A protein and the small-molecule ligand that binds it are described below.
Small molecule (SMILES): O=C(O)CO[C@@H](C(=O)O)[C@@H](OCCCCCc1ccc2ccccc2c1)C(=O)NCCCCCc1ccc2ccccc2c1

Sequence of chain 1.A:
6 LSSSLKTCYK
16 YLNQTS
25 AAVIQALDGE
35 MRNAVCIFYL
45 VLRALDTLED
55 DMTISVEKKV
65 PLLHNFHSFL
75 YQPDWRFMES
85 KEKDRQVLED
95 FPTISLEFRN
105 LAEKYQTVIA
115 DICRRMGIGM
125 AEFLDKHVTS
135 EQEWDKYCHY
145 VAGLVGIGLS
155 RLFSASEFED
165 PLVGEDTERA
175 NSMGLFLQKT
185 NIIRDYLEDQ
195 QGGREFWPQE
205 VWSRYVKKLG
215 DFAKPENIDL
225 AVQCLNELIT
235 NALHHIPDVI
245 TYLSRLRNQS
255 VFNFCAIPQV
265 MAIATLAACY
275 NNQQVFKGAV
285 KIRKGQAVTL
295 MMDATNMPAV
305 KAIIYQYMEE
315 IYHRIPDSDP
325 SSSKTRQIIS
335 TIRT

Binding-site contacts:
Ligand atom O44 contacts residue GLN182 of chain 1.A at 3.1 Å (h-bond).
Ligand atom C22 contacts residue VAL145 of chain 1.A at 3.2 Å (hydrophobic).
Ligand atom N16 contacts residue GLN182 of chain 1.A at 3.0 Å (h-bond).
Ligand atom C31 contacts residue TYR43 of chain 1.A at 3.6 Å (hydrophobic).
Ligand atom O43 contacts residue ASP54 of chain 1.A at 3.2 Å (salt-bridge).
Ligand atom O44 contacts residue MG1 of chain 1.B at 3.5 Å.
Ligand atom O37 contacts residue MG1 of chain 1.C at 2.4 Å.
Ligand atom O20 contacts residue ARG47 of chain 1.A at 3.5 Å (salt-bridge).
Ligand atom C8 contacts residue ALA146 of chain 1.A at 3.5 Å (hydrophobic).
Ligand atom C30 contacts residue TYR43 of chain 1.A at 3.3 Å (hydrophobic).
Ligand atom C36 contacts residue MG1 of chain 1.C at 3.1 Å.
Ligand atom C7 contacts residue GLY150 of chain 1.A at 3.6 Å.
Ligand atom C42 contacts residue MG1 of chain 1.B at 3.2 Å.
Ligand atom O41 contacts residue ASP54 of chain 1.A at 3.0 Å (salt-bridge).
Ligand atom C29 contacts residue TYR43 of chain 1.A at 3.3 Å (hydrophobic).
Ligand atom C27 contacts residue ARG47 of chain 1.A at 3.4 Å.
Ligand atom O44 contacts residue TYR141 of chain 1.A at 3.5 Å (h-bond).
Ligand atom C25 contacts residue ARG47 of chain 1.A at 3.4 Å.
Ligand atom C42 contacts residue MG1 of chain 1.C at 3.0 Å.
Ligand atom O41 contacts residue ASP50 of chain 1.A at 3.0 Å (salt-bridge).
Ligand atom C23 contacts residue ARG47 of chain 1.A at 3.5 Å.
Ligand atom O37 contacts residue ARG47 of chain 1.A at 3.0 Å (salt-bridge).
Ligand atom C39 contacts residue MG1 of chain 1.C at 2.9 Å.
Ligand atom O41 contacts residue MG1 of chain 1.C at 2.1 Å.
Ligand atom C19 contacts residue GLN182 of chain 1.A at 3.4 Å.
Ligand atom C39 contacts residue ARG47 of chain 1.A at 3.5 Å.
Ligand atom O18 contacts residue ARG47 of chain 1.A at 2.6 Å (salt-bridge).
Ligand atom O41 contacts residue ARG47 of chain 1.A at 3.4 Å (salt-bridge).
Ligand atom C38 contacts residue MG1 of chain 1.C at 3.0 Å.
Ligand atom C21 contacts residue VAL145 of chain 1.A at 3.0 Å (hydrophobic).
Ligand atom C8 contacts residue GLY178 of chain 1.A at 3.6 Å.
Ligand atom O43 contacts residue MG1 of chain 1.B at 2.2 Å.
Ligand atom O43 contacts residue MG1 of chain 1.C at 2.1 Å.
Ligand atom C32 contacts residue TYR43 of chain 1.A at 3.3 Å (hydrophobic).
Ligand atom C34 contacts residue PHE258 of chain 1.A at 3.5 Å (hydrophobic).
Ligand atom C4 contacts residue LEU153 of chain 1.A at 3.5 Å (hydrophobic).
Ligand atom O37 contacts residue ASP50 of chain 1.A at 3.2 Å (salt-bridge).
Ligand atom C2 contacts residue PHE258 of chain 1.A at 3.5 Å (hydrophobic).
Ligand atom O43 contacts residue ASP50 of chain 1.A at 2.9 Å (salt-bridge).
Ligand atom C38 contacts residue ARG47 of chain 1.A at 3.5 Å.